Binding-site contacts:
Ligand atom C5 contacts residue PHE84 of chain 1.A at 4.0 Å (hydrophobic).
Ligand atom O7 contacts residue ASN45 of chain 1.A at 3.2 Å (h-bond).
Ligand atom C1 contacts residue PHE84 of chain 1.A at 3.7 Å (hydrophobic).
Ligand atom O6 contacts residue GLU83 of chain 1.A at 4.2 Å.
Ligand atom C5 contacts residue ASN45 of chain 1.A at 3.8 Å.
Ligand atom C2 contacts residue ASN45 of chain 1.A at 2.5 Å.
Ligand atom C8 contacts residue GLN44 of chain 1.A at 3.9 Å.
Ligand atom C7 contacts residue ASN45 of chain 1.A at 3.2 Å.
Ligand atom C6 contacts residue GLU83 of chain 1.A at 4.3 Å.
Ligand atom C5 contacts residue ILE85 of chain 1.A at 4.3 Å (hydrophobic).
Ligand atom O5 contacts residue ASN45 of chain 1.A at 2.4 Å (h-bond).
Ligand atom C6 contacts residue ILE85 of chain 1.A at 4.2 Å (hydrophobic).
Ligand atom O5 contacts residue PHE84 of chain 1.A at 4.1 Å.
Ligand atom C3 contacts residue ASN45 of chain 1.A at 3.8 Å.
Ligand atom C2 contacts residue PHE84 of chain 1.A at 4.5 Å (hydrophobic).
Ligand atom N2 contacts residue ASN45 of chain 1.A at 2.9 Å (h-bond).
Ligand atom C3 contacts residue PHE84 of chain 1.A at 4.3 Å (hydrophobic).
Ligand atom C8 contacts residue ASN45 of chain 1.A at 4.4 Å.
Ligand atom C4 contacts residue ASN45 of chain 1.A at 4.3 Å.
Ligand atom C1 contacts residue ASN45 of chain 1.A at 1.5 Å.

Sequence of chain 1.A:
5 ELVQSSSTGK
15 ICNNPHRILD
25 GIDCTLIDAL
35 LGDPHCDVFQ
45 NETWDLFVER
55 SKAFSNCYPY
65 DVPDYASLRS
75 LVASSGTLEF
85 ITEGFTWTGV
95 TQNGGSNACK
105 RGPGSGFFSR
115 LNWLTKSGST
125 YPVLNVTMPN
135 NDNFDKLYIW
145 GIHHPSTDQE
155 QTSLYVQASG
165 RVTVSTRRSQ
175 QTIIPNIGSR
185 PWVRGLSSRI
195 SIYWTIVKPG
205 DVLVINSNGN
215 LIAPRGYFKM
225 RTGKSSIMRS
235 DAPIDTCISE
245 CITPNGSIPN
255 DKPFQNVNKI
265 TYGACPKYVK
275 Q

A small-molecule ligand and the protein it binds are described below.
Small molecule (SMILES): CC(=O)N[C@@H]1[C@@H](O)[C@H](O)[C@@H](CO)O[C@H]1O